Sequence of chain 1.A:
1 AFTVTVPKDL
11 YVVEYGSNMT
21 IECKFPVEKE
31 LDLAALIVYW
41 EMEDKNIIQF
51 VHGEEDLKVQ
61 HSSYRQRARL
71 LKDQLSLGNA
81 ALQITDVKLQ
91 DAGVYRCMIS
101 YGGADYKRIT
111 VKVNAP

This small molecule binds to this protein.
Small molecule (SMILES): NC(=O)C(=O)O

Binding-site contacts:
Ligand atom C1 contacts residue TYR15 of chain 1.A at 3.0 Å (hydrophobic).
Ligand atom C1 contacts residue LYS88 of chain 1.A at 3.8 Å.
Ligand atom O1 contacts residue LEU89 of chain 1.A at 3.0 Å (h-bond).
Ligand atom C2 contacts residue LYS88 of chain 1.A at 3.9 Å.
Ligand atom O1 contacts residue GLN90 of chain 1.A at 4.3 Å.
Ligand atom O3 contacts residue LYS88 of chain 1.A at 4.5 Å.
Ligand atom O3 contacts residue PEG1 of chain 1.C at 4.0 Å.
Ligand atom C2 contacts residue LEU89 of chain 1.A at 4.3 Å (hydrophobic).
Ligand atom N1 contacts residue LYS88 of chain 1.A at 4.2 Å.
Ligand atom O1 contacts residue TYR15 of chain 1.A at 2.8 Å (h-bond).
Ligand atom N1 contacts residue PEG1 of chain 1.C at 4.3 Å.
Ligand atom O1 contacts residue LYS88 of chain 1.A at 3.4 Å.
Ligand atom O2 contacts residue LYS88 of chain 1.A at 3.6 Å.
Ligand atom C2 contacts residue TYR15 of chain 1.A at 4.2 Å (hydrophobic).
Ligand atom C1 contacts residue LEU89 of chain 1.A at 4.0 Å (hydrophobic).
Ligand atom O2 contacts residue GLN90 of chain 1.A at 3.0 Å (h-bond).
Ligand atom O3 contacts residue GLN90 of chain 1.A at 4.1 Å.
Ligand atom O2 contacts residue LEU89 of chain 1.A at 3.4 Å (h-bond).
Ligand atom N1 contacts residue TYR15 of chain 1.A at 2.8 Å (h-bond).
Ligand atom C2 contacts residue GLN90 of chain 1.A at 4.2 Å.